Sequence of chain 7.A:
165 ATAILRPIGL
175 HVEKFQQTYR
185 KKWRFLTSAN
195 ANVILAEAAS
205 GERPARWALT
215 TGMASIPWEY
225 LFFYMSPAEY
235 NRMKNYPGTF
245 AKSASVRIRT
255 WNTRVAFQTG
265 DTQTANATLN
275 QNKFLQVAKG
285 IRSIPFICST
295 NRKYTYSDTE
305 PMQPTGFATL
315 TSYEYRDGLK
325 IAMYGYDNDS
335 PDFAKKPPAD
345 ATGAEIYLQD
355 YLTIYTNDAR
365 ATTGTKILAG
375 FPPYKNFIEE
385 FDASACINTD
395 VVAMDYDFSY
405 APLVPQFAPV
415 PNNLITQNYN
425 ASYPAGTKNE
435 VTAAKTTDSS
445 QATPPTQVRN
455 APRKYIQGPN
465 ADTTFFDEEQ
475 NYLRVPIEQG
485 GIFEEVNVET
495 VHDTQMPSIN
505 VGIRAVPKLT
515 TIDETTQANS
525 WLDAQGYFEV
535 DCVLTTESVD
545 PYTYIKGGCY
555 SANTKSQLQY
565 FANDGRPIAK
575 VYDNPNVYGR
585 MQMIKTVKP

Binding-site contacts:
Ligand atom C4 contacts residue ASP497 of chain 5.A at 3.1 Å.
Ligand atom N4 contacts residue ASN491 of chain 7.A at 2.7 Å (h-bond).
Ligand atom O2 contacts residue PRO171 of chain 7.A at 3.0 Å (h-bond).
Ligand atom C4 contacts residue ARG170 of chain 7.A at 1.2 Å.
Ligand atom O2 contacts residue THR558 of chain 7.A at 2.7 Å (h-bond).
Ligand atom C2 contacts residue MET398 of chain 5.A at 2.7 Å (hydrophobic).
Ligand atom C5 contacts residue ASP497 of chain 5.A at 3.1 Å.
Ligand atom C6 contacts residue ASN491 of chain 7.A at 3.1 Å.
Ligand atom OP1 contacts residue PRO501 of chain 5.A at 3.1 Å.
Ligand atom N4 contacts residue ARG170 of chain 7.A at 0.6 Å (salt-bridge).
Ligand atom O2 contacts residue DG2 of chain 5.B at 2.8 Å (h-bond).
Ligand atom N4 contacts residue DG2 of chain 5.B at 2.9 Å (h-bond).
Ligand atom N1 contacts residue PRO545 of chain 7.A at 3.2 Å.
Ligand atom C5 contacts residue ASN491 of chain 7.A at 2.3 Å.
Ligand atom C2 contacts residue ASP401 of chain 5.A at 3.1 Å.
Ligand atom OP2 contacts residue VAL492 of chain 7.A at 2.5 Å (h-bond).
Ligand atom N7 contacts residue GLN499 of chain 5.A at 2.8 Å (h-bond).
Ligand atom N2 contacts residue ASP401 of chain 5.A at 2.8 Å (salt-bridge).
Ligand atom N1 contacts residue MET398 of chain 5.A at 3.0 Å.
Ligand atom OP1 contacts residue PRO289 of chain 5.A at 3.2 Å.
Ligand atom C5 contacts residue ARG170 of chain 7.A at 2.4 Å.
Ligand atom N7 contacts residue THR498 of chain 5.A at 3.1 Å.
Ligand atom O3' contacts residue LYS178 of chain 7.A at 2.9 Å.
Ligand atom C2 contacts residue ASP399 of chain 5.A at 3.1 Å.
Ligand atom OP1 contacts residue GLY284 of chain 5.A at 3.0 Å.
Ligand atom O3' contacts residue VAL492 of chain 7.A at 3.2 Å.
Ligand atom OP2 contacts residue SER287 of chain 5.A at 2.9 Å.
Ligand atom O3' contacts residue PRO289 of chain 5.A at 3.1 Å.
Ligand atom N3 contacts residue DG2 of chain 5.B at 2.9 Å (h-bond).
Ligand atom N1 contacts residue ASP401 of chain 5.A at 2.6 Å (salt-bridge).
Ligand atom O4' contacts residue GLN499 of chain 5.A at 3.0 Å (h-bond).
Ligand atom OP2 contacts residue ASN491 of chain 7.A at 2.9 Å.
Ligand atom C4 contacts residue ASN491 of chain 7.A at 2.5 Å.
Ligand atom N6 contacts residue GLN410 of chain 7.A at 2.7 Å (h-bond).
Ligand atom O2 contacts residue LYS559 of chain 7.A at 2.8 Å (salt-bridge).
Ligand atom N3 contacts residue ARG170 of chain 7.A at 2.0 Å (salt-bridge).
Ligand atom O6 contacts residue ASP401 of chain 5.A at 2.7 Å (salt-bridge).
Ligand atom N6 contacts residue SER555 of chain 7.A at 3.1 Å.
Ligand atom O4' contacts residue THR558 of chain 7.A at 3.1 Å.
Ligand atom N2 contacts residue SER403 of chain 5.A at 3.0 Å (h-bond).

Sequence of chain 5.A:
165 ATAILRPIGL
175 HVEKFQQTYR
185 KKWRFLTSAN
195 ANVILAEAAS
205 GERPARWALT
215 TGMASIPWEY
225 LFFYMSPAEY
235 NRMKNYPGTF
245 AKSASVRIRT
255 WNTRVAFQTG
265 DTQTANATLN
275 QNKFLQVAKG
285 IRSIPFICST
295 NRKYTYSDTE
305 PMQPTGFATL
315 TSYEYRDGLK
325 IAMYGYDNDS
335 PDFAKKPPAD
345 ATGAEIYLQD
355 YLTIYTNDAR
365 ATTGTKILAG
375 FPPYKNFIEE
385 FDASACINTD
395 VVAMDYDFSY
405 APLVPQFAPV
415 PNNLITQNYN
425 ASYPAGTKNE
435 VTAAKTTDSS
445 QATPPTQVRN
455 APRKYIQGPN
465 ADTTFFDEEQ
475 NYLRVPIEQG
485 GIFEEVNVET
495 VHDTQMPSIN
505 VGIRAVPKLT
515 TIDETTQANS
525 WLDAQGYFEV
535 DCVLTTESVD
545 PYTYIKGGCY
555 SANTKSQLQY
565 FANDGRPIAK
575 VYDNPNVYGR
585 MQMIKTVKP

The small molecule below binds the protein below.
Small molecule (SMILES): N=c1ccn([C@H]2C[C@H](O[P](=O)(O)OC[C@H]3O[C@@H](n4ccc(=N)[nH]c4=O)C[C@@H]3O[P](=O)(O)OC[C@H]3O[C@@H](n4cnc5c(N)ncnc54)C[C@@H]3O[P](=O)(O)OC[C@H]3O[C@@H](n4cnc5c(N)ncnc54)C[C@@H]3O)[C@@H](CO[P](=O)(O)O[C@H]3C[C@H](n4cnc5c(=O)nc(N)[nH]c54)O[C@@H]3CO[P](=O)(O)O[C@H]3C[C@H](n4cnc5c(=O)nc(N)[nH]c54)O[C@@H]3CO[P](=O)(O)O[C@H]3C[C@H](n4cnc5c(N)ncnc54)O[C@@H]3CO[P](=O)(O)O[C@H]3C[C@H](n4ccc(N)nc4=O)O[C@@H]3COP(=O)=O)O2)c(=O)[nH]1